Sequence of chain 1.B:
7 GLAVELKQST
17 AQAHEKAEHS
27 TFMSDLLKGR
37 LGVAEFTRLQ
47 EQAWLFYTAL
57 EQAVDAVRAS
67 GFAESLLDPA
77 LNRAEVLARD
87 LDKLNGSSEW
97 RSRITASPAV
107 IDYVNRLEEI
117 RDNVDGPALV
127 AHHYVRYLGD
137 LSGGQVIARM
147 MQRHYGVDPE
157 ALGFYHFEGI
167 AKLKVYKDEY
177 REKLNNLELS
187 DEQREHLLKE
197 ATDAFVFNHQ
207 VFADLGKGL

A protein and the small-molecule ligand that binds it are described below.
Small molecule (SMILES): C=CC1=C(C)/C(=C/c2[nH]c(/C=C3\N=C(/C=C4\NC(=O)C(C)=C4C=C)C(C)=C3CCC(=O)O)c(CCC(=O)O)c2C)NC1=O

Binding-site contacts:
Ligand atom C4A contacts residue GLY135 of chain 1.B at 3.1 Å.
Ligand atom C4B contacts residue HIS20 of chain 1.B at 3.3 Å.
Ligand atom CAC contacts residue GLU24 of chain 1.B at 3.1 Å.
Ligand atom CGA contacts residue TYR130 of chain 1.B at 3.5 Å (hydrophobic).
Ligand atom CGA contacts residue LYS13 of chain 1.B at 3.6 Å.
Ligand atom CMA contacts residue TYR130 of chain 1.B at 3.3 Å (hydrophobic).
Ligand atom O2A contacts residue LYS13 of chain 1.B at 3.3 Å.
Ligand atom C3C contacts residue GLU24 of chain 1.B at 3.2 Å.
Ligand atom CAC contacts residue LEU33 of chain 1.B at 3.6 Å (hydrophobic).
Ligand atom C2D contacts residue GLY139 of chain 1.B at 3.4 Å.
Ligand atom CBB contacts residue GLU24 of chain 1.B at 3.5 Å.
Ligand atom C1D contacts residue GLY139 of chain 1.B at 3.4 Å.
Ligand atom CHB contacts residue VAL131 of chain 1.B at 3.3 Å (hydrophobic).
Ligand atom O2A contacts residue TYR130 of chain 1.B at 2.4 Å (h-bond).
Ligand atom CBB contacts residue PHE208 of chain 1.B at 3.3 Å (hydrophobic).
Ligand atom CHD contacts residue GLU24 of chain 1.B at 3.0 Å.
Ligand atom CMC contacts residue MET29 of chain 1.B at 3.6 Å (hydrophobic).
Ligand atom CHB contacts residue GLY135 of chain 1.B at 3.3 Å.
Ligand atom CBC contacts residue LEU33 of chain 1.B at 3.7 Å (hydrophobic).
Ligand atom CAB contacts residue PHE208 of chain 1.B at 3.5 Å (hydrophobic).
Ligand atom CHA contacts residue SER138 of chain 1.B at 3.6 Å.
Ligand atom OB contacts residue HIS20 of chain 1.B at 3.3 Å (h-bond).
Ligand atom NC contacts residue GLY139 of chain 1.B at 3.4 Å.
Ligand atom CMC contacts residue ILE143 of chain 1.B at 3.6 Å (hydrophobic).
Ligand atom OB contacts residue GLU24 of chain 1.B at 3.2 Å.
Ligand atom CHB contacts residue PHE201 of chain 1.B at 3.6 Å (hydrophobic).
Ligand atom C3A contacts residue GLY135 of chain 1.B at 3.5 Å.
Ligand atom NB contacts residue HIS20 of chain 1.B at 2.8 Å (h-bond).
Ligand atom CBA contacts residue TYR130 of chain 1.B at 3.6 Å (hydrophobic).
Ligand atom C3D contacts residue GLY139 of chain 1.B at 3.5 Å.
Ligand atom C2B contacts residue PHE201 of chain 1.B at 3.5 Å (hydrophobic).
Ligand atom NA contacts residue HIS20 of chain 1.B at 3.5 Å (h-bond).
Ligand atom CMB contacts residue VAL131 of chain 1.B at 3.7 Å (hydrophobic).
Ligand atom C4D contacts residue GLY139 of chain 1.B at 3.7 Å.
Ligand atom C4C contacts residue GLU24 of chain 1.B at 3.2 Å.
Ligand atom CAD contacts residue SER138 of chain 1.B at 3.3 Å.
Ligand atom NA contacts residue GLY135 of chain 1.B at 3.4 Å.
Ligand atom O1A contacts residue ARG177 of chain 1.B at 2.7 Å (salt-bridge).
Ligand atom C1B contacts residue PHE201 of chain 1.B at 3.5 Å (hydrophobic).
Ligand atom CMA contacts residue GLY135 of chain 1.B at 3.7 Å.